Binding-site contacts:
Ligand atom C1 contacts residue ASN282 of chain 1.B at 1.5 Å.
Ligand atom O5 contacts residue GLU281 of chain 1.B at 4.4 Å.
Ligand atom N2 contacts residue ASN282 of chain 1.B at 3.2 Å (h-bond).
Ligand atom C3 contacts residue ASN282 of chain 1.B at 4.0 Å.
Ligand atom C5 contacts residue ASN282 of chain 1.B at 3.6 Å.
Ligand atom C8 contacts residue ASN282 of chain 1.B at 3.7 Å.
Ligand atom C7 contacts residue ASN282 of chain 1.B at 3.7 Å.
Ligand atom O7 contacts residue LYS558 of chain 1.A at 4.1 Å.
Ligand atom O5 contacts residue ASN282 of chain 1.B at 2.5 Å (h-bond).
Ligand atom C4 contacts residue ASN282 of chain 1.B at 4.4 Å.
Ligand atom C2 contacts residue ASN282 of chain 1.B at 2.8 Å.
Ligand atom O6 contacts residue ASN280 of chain 1.B at 4.1 Å.

Sequence of chain 1.A:
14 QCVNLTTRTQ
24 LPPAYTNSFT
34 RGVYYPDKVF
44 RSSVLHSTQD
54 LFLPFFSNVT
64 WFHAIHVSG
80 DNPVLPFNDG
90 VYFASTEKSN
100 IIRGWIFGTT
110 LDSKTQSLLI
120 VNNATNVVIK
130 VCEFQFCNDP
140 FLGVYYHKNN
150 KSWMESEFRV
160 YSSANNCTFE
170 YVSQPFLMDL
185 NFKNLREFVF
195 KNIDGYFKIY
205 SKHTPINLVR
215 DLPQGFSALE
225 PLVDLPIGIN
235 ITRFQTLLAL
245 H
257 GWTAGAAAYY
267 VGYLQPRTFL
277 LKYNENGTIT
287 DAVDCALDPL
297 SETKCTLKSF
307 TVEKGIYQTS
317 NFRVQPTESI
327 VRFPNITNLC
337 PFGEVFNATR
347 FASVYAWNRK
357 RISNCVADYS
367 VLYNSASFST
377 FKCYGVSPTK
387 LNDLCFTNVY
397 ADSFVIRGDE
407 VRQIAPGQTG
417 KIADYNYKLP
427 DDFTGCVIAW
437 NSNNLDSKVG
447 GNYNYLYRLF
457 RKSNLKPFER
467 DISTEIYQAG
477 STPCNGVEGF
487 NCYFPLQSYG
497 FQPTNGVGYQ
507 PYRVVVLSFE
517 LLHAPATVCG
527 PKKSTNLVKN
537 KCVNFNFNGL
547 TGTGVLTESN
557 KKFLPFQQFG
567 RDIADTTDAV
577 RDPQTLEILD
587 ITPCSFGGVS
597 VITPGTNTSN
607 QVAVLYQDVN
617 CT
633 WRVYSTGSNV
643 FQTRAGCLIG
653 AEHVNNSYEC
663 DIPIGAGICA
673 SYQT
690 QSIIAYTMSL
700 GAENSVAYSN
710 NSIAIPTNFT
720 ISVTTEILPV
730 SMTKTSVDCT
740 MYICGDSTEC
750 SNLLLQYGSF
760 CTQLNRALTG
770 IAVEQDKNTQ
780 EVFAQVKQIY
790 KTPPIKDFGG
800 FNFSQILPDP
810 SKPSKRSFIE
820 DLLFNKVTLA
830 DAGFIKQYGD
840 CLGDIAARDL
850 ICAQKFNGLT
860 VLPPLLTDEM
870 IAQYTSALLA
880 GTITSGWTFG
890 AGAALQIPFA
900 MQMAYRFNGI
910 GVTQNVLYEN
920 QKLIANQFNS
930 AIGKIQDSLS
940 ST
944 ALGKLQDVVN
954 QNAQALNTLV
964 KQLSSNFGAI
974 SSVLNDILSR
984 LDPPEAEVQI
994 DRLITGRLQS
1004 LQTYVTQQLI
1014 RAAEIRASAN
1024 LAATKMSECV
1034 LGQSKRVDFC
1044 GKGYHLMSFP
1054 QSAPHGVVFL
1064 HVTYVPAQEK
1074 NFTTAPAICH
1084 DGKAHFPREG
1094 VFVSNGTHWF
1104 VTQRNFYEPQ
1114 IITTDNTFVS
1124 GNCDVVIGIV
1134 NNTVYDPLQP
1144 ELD

This protein binds this small molecule.
Small molecule (SMILES): CC(=O)N[C@H]1[C@H](O[C@H]2[C@H](O)[C@@H](NC(C)=O)CO[C@@H]2CO)O[C@H](CO)[C@@H](O)[C@@H]1O

Sequence of chain 1.B:
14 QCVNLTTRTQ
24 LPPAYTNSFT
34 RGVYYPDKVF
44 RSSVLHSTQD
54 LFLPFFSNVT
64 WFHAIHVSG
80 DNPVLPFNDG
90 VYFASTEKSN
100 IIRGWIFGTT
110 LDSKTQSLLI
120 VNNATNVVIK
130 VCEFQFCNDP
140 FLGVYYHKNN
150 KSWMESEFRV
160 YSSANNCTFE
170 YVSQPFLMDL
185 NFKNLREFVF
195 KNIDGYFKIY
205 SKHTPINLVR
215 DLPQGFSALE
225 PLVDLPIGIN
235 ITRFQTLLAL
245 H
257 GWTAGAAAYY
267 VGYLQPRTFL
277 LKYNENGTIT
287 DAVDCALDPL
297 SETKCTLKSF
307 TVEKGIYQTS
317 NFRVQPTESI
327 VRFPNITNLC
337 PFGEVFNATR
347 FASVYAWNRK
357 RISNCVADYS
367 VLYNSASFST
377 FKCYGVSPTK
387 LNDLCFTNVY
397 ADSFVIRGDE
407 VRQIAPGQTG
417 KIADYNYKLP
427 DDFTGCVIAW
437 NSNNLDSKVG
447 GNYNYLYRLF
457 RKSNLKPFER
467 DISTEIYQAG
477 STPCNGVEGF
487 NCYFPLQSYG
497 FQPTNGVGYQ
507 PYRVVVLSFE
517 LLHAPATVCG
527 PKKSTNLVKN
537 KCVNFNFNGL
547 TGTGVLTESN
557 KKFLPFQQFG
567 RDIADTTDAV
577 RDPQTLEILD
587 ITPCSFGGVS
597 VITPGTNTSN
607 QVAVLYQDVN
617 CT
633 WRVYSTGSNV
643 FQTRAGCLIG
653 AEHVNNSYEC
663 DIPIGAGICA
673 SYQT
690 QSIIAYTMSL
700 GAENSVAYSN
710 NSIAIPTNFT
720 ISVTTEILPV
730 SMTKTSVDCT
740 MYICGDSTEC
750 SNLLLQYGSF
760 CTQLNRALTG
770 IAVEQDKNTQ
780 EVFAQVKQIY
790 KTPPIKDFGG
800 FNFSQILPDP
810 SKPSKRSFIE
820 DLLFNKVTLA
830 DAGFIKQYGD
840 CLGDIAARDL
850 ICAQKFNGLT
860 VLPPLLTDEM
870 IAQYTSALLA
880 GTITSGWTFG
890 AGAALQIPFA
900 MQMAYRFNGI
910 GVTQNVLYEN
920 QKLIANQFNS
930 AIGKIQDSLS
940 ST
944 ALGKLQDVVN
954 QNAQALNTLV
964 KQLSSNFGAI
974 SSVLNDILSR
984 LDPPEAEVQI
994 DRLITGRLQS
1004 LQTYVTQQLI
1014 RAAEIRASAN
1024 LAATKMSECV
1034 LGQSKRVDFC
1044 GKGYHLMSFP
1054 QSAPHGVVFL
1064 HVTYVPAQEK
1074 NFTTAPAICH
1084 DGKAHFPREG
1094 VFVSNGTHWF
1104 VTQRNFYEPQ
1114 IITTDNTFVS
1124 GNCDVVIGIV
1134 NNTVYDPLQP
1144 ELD